The protein below binds the small molecule below.
Small molecule (SMILES): COc1cc(Nc2nccc(N3CCC[C@H](C(=O)NCc4ccc(C)cc4)C3)n2)cc(OC)c1OC

Binding-site contacts:
Ligand atom C18 contacts residue VAL53 of chain 1.B at 3.8 Å (hydrophobic).
Ligand atom N3 contacts residue VAL53 of chain 1.B at 3.6 Å.
Ligand atom C16 contacts residue MET122 of chain 1.B at 3.7 Å (hydrophobic).
Ligand atom C25 contacts residue LEU45 of chain 1.B at 3.3 Å (hydrophobic).
Ligand atom C14 contacts residue LEU179 of chain 1.B at 3.6 Å (hydrophobic).
Ligand atom C2 contacts residue MET122 of chain 1.B at 3.2 Å (hydrophobic).
Ligand atom N1 contacts residue MET122 of chain 1.B at 3.0 Å (h-bond).
Ligand atom N2 contacts residue LEU179 of chain 1.B at 3.7 Å.
Ligand atom C22 contacts residue GLY192 of chain 1.B at 3.6 Å.
Ligand atom C2 contacts residue GLY125 of chain 1.B at 3.6 Å.
Ligand atom C12 contacts residue GLY192 of chain 1.B at 3.6 Å.
Ligand atom C15 contacts residue LEU179 of chain 1.B at 3.8 Å (hydrophobic).
Ligand atom C7 contacts residue ILE94 of chain 1.B at 3.4 Å (hydrophobic).
Ligand atom C1 contacts residue MET122 of chain 1.B at 3.4 Å (hydrophobic).
Ligand atom C21 contacts residue ASP193 of chain 1.B at 3.6 Å.
Ligand atom C13 contacts residue LEU179 of chain 1.B at 3.6 Å (hydrophobic).
Ligand atom C14 contacts residue ALA71 of chain 1.B at 3.6 Å (hydrophobic).
Ligand atom C9 contacts residue PHE194 of chain 1.B at 3.4 Å (hydrophobic).
Ligand atom C1 contacts residue GLY125 of chain 1.B at 3.8 Å.
Ligand atom C8 contacts residue PHE194 of chain 1.B at 3.5 Å (hydrophobic).
Ligand atom C24 contacts residue ASP126 of chain 1.B at 3.5 Å.
Ligand atom N4 contacts residue LEU119 of chain 1.B at 3.7 Å.
Ligand atom C12 contacts residue ILE94 of chain 1.B at 3.7 Å (hydrophobic).
Ligand atom C19 contacts residue LEU119 of chain 1.B at 3.6 Å (hydrophobic).
Ligand atom C26 contacts residue GLY125 of chain 1.B at 3.6 Å.
Ligand atom N5 contacts residue MET122 of chain 1.B at 2.8 Å (h-bond).
Ligand atom C8 contacts residue ASP193 of chain 1.B at 3.5 Å.
Ligand atom C15 contacts residue ALA71 of chain 1.B at 3.4 Å (hydrophobic).
Ligand atom C20 contacts residue GLY192 of chain 1.B at 3.4 Å.
Ligand atom C7 contacts residue GLY192 of chain 1.B at 3.6 Å.
Ligand atom C15 contacts residue MET122 of chain 1.B at 3.7 Å (hydrophobic).
Ligand atom C26 contacts residue ALA123 of chain 1.B at 3.3 Å (hydrophobic).
Ligand atom N4 contacts residue GLY192 of chain 1.B at 2.9 Å (h-bond).
Ligand atom C23 contacts residue ILE94 of chain 1.B at 3.6 Å (hydrophobic).
Ligand atom C19 contacts residue VAL53 of chain 1.B at 3.8 Å (hydrophobic).
Ligand atom C3 contacts residue GLY125 of chain 1.B at 3.7 Å.
Ligand atom C27 contacts residue ILE102 of chain 1.B at 3.7 Å (hydrophobic).
Ligand atom C15 contacts residue GLU120 of chain 1.B at 3.2 Å.
Ligand atom O1 contacts residue LYS73 of chain 1.B at 2.7 Å (salt-bridge).
Ligand atom C9 contacts residue ASP193 of chain 1.B at 3.7 Å.

Sequence of chain 1.B:
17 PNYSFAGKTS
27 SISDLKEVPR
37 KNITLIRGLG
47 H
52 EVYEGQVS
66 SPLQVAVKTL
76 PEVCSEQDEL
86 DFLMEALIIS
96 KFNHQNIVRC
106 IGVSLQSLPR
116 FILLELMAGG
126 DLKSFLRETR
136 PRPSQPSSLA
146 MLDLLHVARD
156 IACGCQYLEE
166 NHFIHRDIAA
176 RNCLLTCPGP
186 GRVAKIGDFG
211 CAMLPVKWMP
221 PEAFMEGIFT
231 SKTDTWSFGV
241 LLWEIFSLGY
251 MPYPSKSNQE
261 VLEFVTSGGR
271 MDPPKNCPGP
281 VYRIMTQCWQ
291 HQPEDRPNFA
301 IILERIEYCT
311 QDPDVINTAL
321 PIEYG